A small-molecule ligand and the protein it binds are described below.
Small molecule (SMILES): CC(=O)N[C@@H]1[C@@H](O)[C@H](O)[C@@H](CO)O[C@H]1O

Binding-site contacts:
Ligand atom C2 contacts residue ASN56 of chain 1.A at 2.5 Å.
Ligand atom O6 contacts residue ASN56 of chain 1.A at 4.2 Å.
Ligand atom C4 contacts residue ASN56 of chain 1.A at 3.9 Å.
Ligand atom C2 contacts residue SER58 of chain 1.A at 4.3 Å.
Ligand atom O5 contacts residue SER58 of chain 1.A at 4.4 Å.
Ligand atom C3 contacts residue ASN56 of chain 1.A at 3.7 Å.
Ligand atom C6 contacts residue ASN56 of chain 1.A at 4.4 Å.
Ligand atom C1 contacts residue SER58 of chain 1.A at 4.2 Å.
Ligand atom C5 contacts residue ASN56 of chain 1.A at 3.5 Å.
Ligand atom N2 contacts residue ASN56 of chain 1.A at 3.3 Å (h-bond).
Ligand atom O5 contacts residue ASN56 of chain 1.A at 2.1 Å (h-bond).
Ligand atom C1 contacts residue ASN56 of chain 1.A at 1.4 Å.

Sequence of chain 1.A:
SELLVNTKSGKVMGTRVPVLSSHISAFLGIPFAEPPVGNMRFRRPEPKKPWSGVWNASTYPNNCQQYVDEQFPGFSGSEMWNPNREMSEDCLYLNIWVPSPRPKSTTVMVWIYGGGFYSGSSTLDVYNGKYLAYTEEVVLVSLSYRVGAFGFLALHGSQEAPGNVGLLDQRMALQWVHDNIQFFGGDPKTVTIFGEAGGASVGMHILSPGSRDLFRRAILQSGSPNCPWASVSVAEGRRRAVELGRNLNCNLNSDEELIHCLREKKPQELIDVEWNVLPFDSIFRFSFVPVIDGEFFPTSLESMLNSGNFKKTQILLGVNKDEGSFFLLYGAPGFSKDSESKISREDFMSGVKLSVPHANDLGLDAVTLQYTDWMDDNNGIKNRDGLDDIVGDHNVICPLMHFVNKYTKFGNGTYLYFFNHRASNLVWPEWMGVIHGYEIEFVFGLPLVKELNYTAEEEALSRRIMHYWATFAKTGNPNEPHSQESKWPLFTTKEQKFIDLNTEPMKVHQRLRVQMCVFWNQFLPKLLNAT